Binding-site contacts:
Ligand atom C1 contacts residue ASN728 of chain 1.C at 1.4 Å.
Ligand atom C2 contacts residue ASN728 of chain 1.C at 2.5 Å.
Ligand atom C8 contacts residue GLY1150 of chain 1.C at 3.9 Å.
Ligand atom C7 contacts residue ASN728 of chain 1.C at 3.4 Å.
Ligand atom N2 contacts residue ASN728 of chain 1.C at 2.9 Å (h-bond).
Ligand atom C8 contacts residue ILE1149 of chain 1.C at 4.1 Å (hydrophobic).
Ligand atom O7 contacts residue ASN728 of chain 1.C at 3.5 Å (h-bond).
Ligand atom C3 contacts residue ASN728 of chain 1.C at 3.8 Å.
Ligand atom C5 contacts residue ASN728 of chain 1.C at 3.7 Å.
Ligand atom O5 contacts residue ASP815 of chain 1.A at 4.2 Å.
Ligand atom C8 contacts residue ASN728 of chain 1.C at 4.4 Å.
Ligand atom C4 contacts residue ASN728 of chain 1.C at 4.2 Å.
Ligand atom O5 contacts residue ASN728 of chain 1.C at 2.4 Å (h-bond).

Sequence of chain 1.C:
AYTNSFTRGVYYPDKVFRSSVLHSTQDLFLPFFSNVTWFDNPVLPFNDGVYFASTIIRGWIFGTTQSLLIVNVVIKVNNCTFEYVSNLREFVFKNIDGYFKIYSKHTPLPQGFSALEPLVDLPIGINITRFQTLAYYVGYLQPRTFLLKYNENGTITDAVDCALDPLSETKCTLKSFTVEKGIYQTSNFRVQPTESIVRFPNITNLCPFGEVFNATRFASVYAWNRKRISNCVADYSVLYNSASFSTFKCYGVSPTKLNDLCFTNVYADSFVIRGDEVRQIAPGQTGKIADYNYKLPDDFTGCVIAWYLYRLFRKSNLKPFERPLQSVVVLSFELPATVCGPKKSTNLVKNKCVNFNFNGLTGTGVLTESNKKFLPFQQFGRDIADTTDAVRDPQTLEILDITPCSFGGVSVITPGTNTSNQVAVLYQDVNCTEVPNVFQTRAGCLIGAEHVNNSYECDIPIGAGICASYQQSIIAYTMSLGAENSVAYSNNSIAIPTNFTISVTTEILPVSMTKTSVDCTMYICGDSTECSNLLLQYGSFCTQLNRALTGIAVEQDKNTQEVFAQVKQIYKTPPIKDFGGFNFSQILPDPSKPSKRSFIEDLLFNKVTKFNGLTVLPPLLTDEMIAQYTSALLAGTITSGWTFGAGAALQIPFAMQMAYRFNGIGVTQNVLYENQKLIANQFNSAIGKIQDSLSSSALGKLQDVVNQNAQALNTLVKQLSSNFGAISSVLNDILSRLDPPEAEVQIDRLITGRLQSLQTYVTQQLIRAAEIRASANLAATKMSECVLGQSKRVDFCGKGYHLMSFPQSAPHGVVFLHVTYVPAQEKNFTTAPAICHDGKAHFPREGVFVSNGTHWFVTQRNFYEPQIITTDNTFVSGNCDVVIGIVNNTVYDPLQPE

Sequence of chain 1.A:
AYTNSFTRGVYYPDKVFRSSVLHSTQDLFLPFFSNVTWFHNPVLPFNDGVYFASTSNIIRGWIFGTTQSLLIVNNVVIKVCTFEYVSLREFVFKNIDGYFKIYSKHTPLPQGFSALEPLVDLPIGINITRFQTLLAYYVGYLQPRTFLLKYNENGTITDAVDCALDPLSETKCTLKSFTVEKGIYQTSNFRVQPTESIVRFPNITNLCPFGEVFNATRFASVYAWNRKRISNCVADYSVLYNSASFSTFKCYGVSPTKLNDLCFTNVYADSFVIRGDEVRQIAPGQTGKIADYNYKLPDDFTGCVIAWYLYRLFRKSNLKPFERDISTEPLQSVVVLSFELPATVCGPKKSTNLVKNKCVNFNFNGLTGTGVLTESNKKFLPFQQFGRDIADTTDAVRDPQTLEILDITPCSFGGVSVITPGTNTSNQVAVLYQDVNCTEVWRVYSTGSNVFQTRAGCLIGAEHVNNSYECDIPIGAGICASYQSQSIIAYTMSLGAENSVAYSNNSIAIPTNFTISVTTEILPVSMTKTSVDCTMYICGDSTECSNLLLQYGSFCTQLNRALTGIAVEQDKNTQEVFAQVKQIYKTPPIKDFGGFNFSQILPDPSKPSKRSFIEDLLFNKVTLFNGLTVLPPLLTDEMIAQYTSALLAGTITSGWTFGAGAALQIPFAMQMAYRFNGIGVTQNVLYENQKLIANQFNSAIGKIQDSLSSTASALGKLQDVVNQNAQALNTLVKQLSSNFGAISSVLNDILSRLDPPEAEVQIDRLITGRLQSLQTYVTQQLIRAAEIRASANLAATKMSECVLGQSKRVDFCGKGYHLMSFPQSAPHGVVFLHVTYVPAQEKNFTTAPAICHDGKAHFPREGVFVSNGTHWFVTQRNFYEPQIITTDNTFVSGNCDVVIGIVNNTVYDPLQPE

The small molecule below binds the protein below.
Small molecule (SMILES): CC(=O)N[C@@H]1[C@@H](O)[C@H](O)[C@@H](CO)O[C@H]1O